Sequence of chain 1.A:
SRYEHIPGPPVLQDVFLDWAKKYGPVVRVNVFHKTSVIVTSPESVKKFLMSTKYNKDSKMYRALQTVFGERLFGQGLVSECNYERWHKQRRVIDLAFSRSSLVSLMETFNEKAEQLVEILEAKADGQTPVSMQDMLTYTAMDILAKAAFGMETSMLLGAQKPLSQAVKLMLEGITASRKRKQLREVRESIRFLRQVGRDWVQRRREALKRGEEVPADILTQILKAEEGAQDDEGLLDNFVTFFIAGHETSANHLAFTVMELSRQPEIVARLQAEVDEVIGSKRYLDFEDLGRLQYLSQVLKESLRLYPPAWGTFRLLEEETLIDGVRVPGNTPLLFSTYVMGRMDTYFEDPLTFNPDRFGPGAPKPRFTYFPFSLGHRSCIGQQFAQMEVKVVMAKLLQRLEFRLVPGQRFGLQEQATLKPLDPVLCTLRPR

Binding-site contacts:
Ligand atom C5 contacts residue THR286 of chain 1.A at 3.3 Å.
Ligand atom O22 contacts residue ALA282 of chain 1.A at 3.3 Å.
Ligand atom C1 contacts residue ALA347 of chain 1.A at 4.2 Å (hydrophobic).
Ligand atom C1 contacts residue ALA454 of chain 1.A at 3.4 Å (hydrophobic).
Ligand atom C7 contacts residue ALA282 of chain 1.A at 3.2 Å (hydrophobic).
Ligand atom N19 contacts residue HEM1 of chain 1.B at 2.0 Å.
Ligand atom O22 contacts residue ILE281 of chain 1.A at 3.6 Å.
Ligand atom C7 contacts residue HEM1 of chain 1.B at 3.0 Å.
Ligand atom C8 contacts residue HEM1 of chain 1.B at 2.9 Å.
Ligand atom C11 contacts residue ALA347 of chain 1.A at 4.0 Å (hydrophobic).
Ligand atom N20 contacts residue THR455 of chain 1.A at 3.8 Å.
Ligand atom N19 contacts residue ALA282 of chain 1.A at 3.8 Å.
Ligand atom C2 contacts residue TRP348 of chain 1.A at 3.8 Å (hydrophobic).
Ligand atom C4 contacts residue ALA347 of chain 1.A at 4.0 Å (hydrophobic).
Ligand atom C7 contacts residue THR286 of chain 1.A at 3.1 Å.
Ligand atom C18 contacts residue THR455 of chain 1.A at 3.8 Å.
Ligand atom C12 contacts residue THR455 of chain 1.A at 3.6 Å.
Ligand atom C17 contacts residue LEU92 of chain 1.A at 4.0 Å (hydrophobic).
Ligand atom C10 contacts residue THR286 of chain 1.A at 4.1 Å.
Ligand atom O22 contacts residue PHE101 of chain 1.A at 4.2 Å.
Ligand atom C8 contacts residue ALA282 of chain 1.A at 3.8 Å (hydrophobic).
Ligand atom C17 contacts residue PHE101 of chain 1.A at 3.8 Å (hydrophobic).
Ligand atom C18 contacts residue ALA454 of chain 1.A at 4.0 Å (hydrophobic).
Ligand atom C15 contacts residue THR455 of chain 1.A at 4.1 Å.
Ligand atom C13 contacts residue ALA282 of chain 1.A at 3.9 Å (hydrophobic).
Ligand atom C1 contacts residue TRP348 of chain 1.A at 3.6 Å (hydrophobic).
Ligand atom N21 contacts residue THR455 of chain 1.A at 4.0 Å.
Ligand atom C18 contacts residue LEU199 of chain 1.A at 3.7 Å (hydrophobic).
Ligand atom C14 contacts residue THR455 of chain 1.A at 3.7 Å.
Ligand atom C3 contacts residue THR455 of chain 1.A at 3.7 Å.
Ligand atom C16 contacts residue HEM1 of chain 1.B at 3.7 Å.
Ligand atom C5 contacts residue ALA282 of chain 1.A at 3.3 Å (hydrophobic).
Ligand atom C2 contacts residue GLY349 of chain 1.A at 3.7 Å.
Ligand atom C4 contacts residue GLY349 of chain 1.A at 3.3 Å.
Ligand atom C9 contacts residue THR455 of chain 1.A at 4.0 Å.
Ligand atom C3 contacts residue ALA454 of chain 1.A at 3.1 Å (hydrophobic).
Ligand atom C10 contacts residue ALA282 of chain 1.A at 3.4 Å (hydrophobic).
Ligand atom C6 contacts residue ALA282 of chain 1.A at 3.7 Å (hydrophobic).
Ligand atom C2 contacts residue ALA347 of chain 1.A at 4.2 Å (hydrophobic).
Ligand atom C14 contacts residue ALA454 of chain 1.A at 4.0 Å (hydrophobic).

The protein below binds the small molecule below.
Small molecule (SMILES): Cc1ccccc1C1=NN(C(=O)c2ccncc2)C(C)(C)C1